Binding-site contacts:
Ligand atom O4' contacts residue PRO630 of chain 1.AA at 3.4 Å.
Ligand atom C4 contacts residue SER631 of chain 1.AA at 4.4 Å.
Ligand atom N6 contacts residue PHE637 of chain 1.AA at 4.0 Å.
Ligand atom C2 contacts residue PRO630 of chain 1.AA at 3.5 Å (hydrophobic).
Ligand atom O5' contacts residue PRO630 of chain 1.AA at 3.9 Å.
Ligand atom N6 contacts residue PRO419 of chain 1.AA at 4.5 Å.
Ligand atom N6 contacts residue GLY638 of chain 1.AA at 3.0 Å (h-bond).
Ligand atom C5 contacts residue SER631 of chain 1.AA at 3.9 Å.
Ligand atom N1 contacts residue GLY638 of chain 1.AA at 3.5 Å (h-bond).
Ligand atom C6 contacts residue VAL418 of chain 1.AA at 4.0 Å (hydrophobic).
Ligand atom C4 contacts residue PRO630 of chain 1.AA at 3.6 Å (hydrophobic).
Ligand atom C8 contacts residue HIS629 of chain 1.AA at 3.6 Å.
Ligand atom C1' contacts residue HIS629 of chain 1.AA at 3.8 Å.
Ligand atom N7 contacts residue PRO419 of chain 1.AA at 4.0 Å.
Ligand atom C6 contacts residue PRO419 of chain 1.AA at 4.1 Å (hydrophobic).
Ligand atom N9 contacts residue HIS629 of chain 1.AA at 4.3 Å.
Ligand atom C4 contacts residue PRO419 of chain 1.AA at 4.4 Å (hydrophobic).
Ligand atom C6 contacts residue SER631 of chain 1.AA at 4.3 Å.
Ligand atom C5 contacts residue PRO630 of chain 1.AA at 4.1 Å (hydrophobic).
Ligand atom C2' contacts residue HIS629 of chain 1.AA at 4.5 Å.
Ligand atom N1 contacts residue PRO630 of chain 1.AA at 4.0 Å.
Ligand atom N6 contacts residue SER631 of chain 1.AA at 4.2 Å.
Ligand atom C6 contacts residue PRO630 of chain 1.AA at 4.3 Å (hydrophobic).
Ligand atom O4' contacts residue HIS629 of chain 1.AA at 4.2 Å.
Ligand atom N7 contacts residue HIS629 of chain 1.AA at 4.3 Å.
Ligand atom N1 contacts residue VAL418 of chain 1.AA at 4.1 Å.
Ligand atom C6 contacts residue GLY638 of chain 1.AA at 3.9 Å.
Ligand atom N7 contacts residue SER631 of chain 1.AA at 3.3 Å.
Ligand atom C5 contacts residue PRO419 of chain 1.AA at 4.0 Å (hydrophobic).
Ligand atom C1' contacts residue PRO630 of chain 1.AA at 4.0 Å (hydrophobic).
Ligand atom P contacts residue HIS627 of chain 1.AA at 4.0 Å.
Ligand atom N9 contacts residue PRO630 of chain 1.AA at 4.0 Å.
Ligand atom N1 contacts residue PRO419 of chain 1.AA at 4.4 Å.
Ligand atom C8 contacts residue PRO419 of chain 1.AA at 4.4 Å (hydrophobic).
Ligand atom N3 contacts residue PRO630 of chain 1.AA at 3.3 Å.
Ligand atom O1P contacts residue PRO630 of chain 1.AA at 4.3 Å.
Ligand atom P contacts residue PRO630 of chain 1.AA at 4.5 Å.
Ligand atom O1P contacts residue LYS640 of chain 1.AA at 4.4 Å.
Ligand atom C8 contacts residue SER631 of chain 1.AA at 3.8 Å.
Ligand atom N6 contacts residue VAL418 of chain 1.AA at 3.5 Å.

A protein and the small-molecule ligand that binds it are described below.
Small molecule (SMILES): Nc1ncnc2c1ncn2[C@H]1C[C@H](O)[C@@H](COP(=O)(O)O)O1

Sequence of chain 1.AA:
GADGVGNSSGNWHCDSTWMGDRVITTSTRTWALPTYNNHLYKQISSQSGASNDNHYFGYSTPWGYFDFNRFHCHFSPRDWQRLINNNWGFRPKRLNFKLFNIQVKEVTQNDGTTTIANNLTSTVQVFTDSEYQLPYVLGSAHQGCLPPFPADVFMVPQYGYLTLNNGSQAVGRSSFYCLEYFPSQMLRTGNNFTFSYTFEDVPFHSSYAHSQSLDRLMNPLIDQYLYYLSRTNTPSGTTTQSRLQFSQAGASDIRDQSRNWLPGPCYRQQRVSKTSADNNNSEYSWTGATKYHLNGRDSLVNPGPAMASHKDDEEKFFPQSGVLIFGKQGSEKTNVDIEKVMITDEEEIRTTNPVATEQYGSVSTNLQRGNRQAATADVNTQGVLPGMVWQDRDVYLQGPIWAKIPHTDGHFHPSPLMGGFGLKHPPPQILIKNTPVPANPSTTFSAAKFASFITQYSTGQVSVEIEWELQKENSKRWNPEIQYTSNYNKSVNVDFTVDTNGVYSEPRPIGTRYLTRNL